Binding-site contacts:
Ligand atom O contacts residue TRP168 of chain 1.A at 3.7 Å.
Ligand atom C contacts residue LEU1 of chain 1.E at 1.3 Å (hydrophobic).
Ligand atom O contacts residue TYR8 of chain 1.A at 3.6 Å.
Ligand atom CA contacts residue TYR60 of chain 1.A at 4.4 Å (hydrophobic).
Ligand atom O contacts residue LEU1 of chain 1.E at 2.3 Å (h-bond).
Ligand atom C contacts residue LYS67 of chain 1.A at 4.1 Å.
Ligand atom CA contacts residue LEU1 of chain 1.E at 2.4 Å (hydrophobic).
Ligand atom CA contacts residue LYS67 of chain 1.A at 4.4 Å.
Ligand atom N contacts residue TYR8 of chain 1.A at 2.9 Å (h-bond).
Ligand atom N contacts residue TYR60 of chain 1.A at 4.3 Å.
Ligand atom CA contacts residue TYR172 of chain 1.A at 3.4 Å (hydrophobic).
Ligand atom O contacts residue MET6 of chain 1.A at 3.8 Å.
Ligand atom CA contacts residue TRP168 of chain 1.A at 3.6 Å (hydrophobic).
Ligand atom C contacts residue TYR160 of chain 1.A at 3.8 Å (hydrophobic).
Ligand atom N contacts residue TYR172 of chain 1.A at 2.7 Å (h-bond).
Ligand atom N contacts residue MET6 of chain 1.A at 3.7 Å.
Ligand atom C contacts residue TRP168 of chain 1.A at 4.0 Å (hydrophobic).
Ligand atom O contacts residue TYR160 of chain 1.A at 2.6 Å (h-bond).
Ligand atom C contacts residue TYR8 of chain 1.A at 3.3 Å (hydrophobic).
Ligand atom CA contacts residue GLU64 of chain 1.A at 3.5 Å.
Ligand atom N contacts residue TRP168 of chain 1.A at 3.4 Å.
Ligand atom N contacts residue LEU1 of chain 1.E at 3.6 Å (h-bond).
Ligand atom C contacts residue GLU64 of chain 1.A at 3.6 Å.
Ligand atom CA contacts residue TYR8 of chain 1.A at 3.2 Å (hydrophobic).

Sequence of chain 1.A:
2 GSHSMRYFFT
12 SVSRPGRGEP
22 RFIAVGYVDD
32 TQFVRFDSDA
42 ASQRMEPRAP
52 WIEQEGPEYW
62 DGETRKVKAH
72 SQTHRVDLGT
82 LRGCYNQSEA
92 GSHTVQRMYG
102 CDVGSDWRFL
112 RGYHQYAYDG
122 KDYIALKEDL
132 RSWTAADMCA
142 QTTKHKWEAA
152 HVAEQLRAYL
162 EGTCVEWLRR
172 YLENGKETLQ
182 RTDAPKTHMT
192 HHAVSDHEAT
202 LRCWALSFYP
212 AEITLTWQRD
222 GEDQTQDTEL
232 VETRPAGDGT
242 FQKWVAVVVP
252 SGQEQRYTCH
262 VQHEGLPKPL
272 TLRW

A small-molecule ligand and the protein it binds are described below.
Small molecule (SMILES): NCC(=O)O